Binding-site contacts:
Ligand atom O1B contacts residue ARG77 of chain 59.D at 2.8 Å (salt-bridge).
Ligand atom C3 contacts residue GLY78 of chain 59.D at 4.0 Å.
Ligand atom O3 contacts residue VAL296 of chain 59.D at 4.3 Å.
Ligand atom C5 contacts residue TYR72 of chain 59.D at 3.6 Å (hydrophobic).
Ligand atom C1 contacts residue TYR72 of chain 59.D at 3.8 Å (hydrophobic).
Ligand atom C6 contacts residue TYR72 of chain 59.D at 3.8 Å (hydrophobic).
Ligand atom O8 contacts residue TYR72 of chain 59.D at 3.7 Å.
Ligand atom C3 contacts residue HIS298 of chain 59.D at 3.9 Å.
Ligand atom O4 contacts residue ARG77 of chain 59.D at 4.3 Å.
Ligand atom O4 contacts residue ILE79 of chain 59.D at 4.2 Å.
Ligand atom C3 contacts residue ARG77 of chain 59.D at 3.4 Å.
Ligand atom O1B contacts residue TYR72 of chain 59.D at 4.0 Å.
Ligand atom C2 contacts residue ARG77 of chain 59.D at 4.0 Å.
Ligand atom O1A contacts residue TYR72 of chain 59.D at 3.3 Å.
Ligand atom O4 contacts residue THR291 of chain 59.D at 4.0 Å.
Ligand atom O3 contacts residue GLY78 of chain 59.D at 3.8 Å.
Ligand atom C4 contacts residue HIS298 of chain 59.D at 3.7 Å.
Ligand atom C6 contacts residue ASN93 of chain 59.D at 3.2 Å.
Ligand atom O1A contacts residue GLY78 of chain 59.D at 4.1 Å.
Ligand atom O1A contacts residue ARG77 of chain 59.D at 2.8 Å (salt-bridge).
Ligand atom O4 contacts residue GLY78 of chain 59.D at 3.1 Å (h-bond).
Ligand atom N5 contacts residue TYR72 of chain 59.D at 3.0 Å (h-bond).
Ligand atom O3 contacts residue ARG77 of chain 59.D at 4.3 Å.
Ligand atom O4 contacts residue HIS298 of chain 59.D at 2.6 Å (h-bond).
Ligand atom C4 contacts residue GLY78 of chain 59.D at 3.8 Å.
Ligand atom O3 contacts residue ASN80 of chain 59.D at 3.8 Å.
Ligand atom O4 contacts residue TYR72 of chain 59.D at 3.9 Å.
Ligand atom O8 contacts residue ARG77 of chain 59.D at 3.6 Å.
Ligand atom C1 contacts residue ARG77 of chain 59.D at 3.4 Å.
Ligand atom C10 contacts residue TYR72 of chain 59.D at 3.8 Å (hydrophobic).
Ligand atom C11 contacts residue ASP85 of chain 59.E at 3.6 Å.
Ligand atom C4 contacts residue VAL296 of chain 59.D at 4.2 Å (hydrophobic).
Ligand atom O10 contacts residue THR291 of chain 59.D at 3.8 Å.
Ligand atom C4 contacts residue ARG77 of chain 59.D at 4.1 Å.
Ligand atom O6 contacts residue ASN93 of chain 59.D at 3.4 Å (h-bond).
Ligand atom C11 contacts residue TYR72 of chain 59.D at 4.0 Å (hydrophobic).
Ligand atom C3 contacts residue VAL296 of chain 59.D at 3.5 Å (hydrophobic).
Ligand atom C4 contacts residue TYR72 of chain 59.D at 3.4 Å (hydrophobic).
Ligand atom O4 contacts residue VAL296 of chain 59.D at 4.0 Å.
Ligand atom C6 contacts residue THR94 of chain 59.D at 4.2 Å.

Sequence of chain 59.D:
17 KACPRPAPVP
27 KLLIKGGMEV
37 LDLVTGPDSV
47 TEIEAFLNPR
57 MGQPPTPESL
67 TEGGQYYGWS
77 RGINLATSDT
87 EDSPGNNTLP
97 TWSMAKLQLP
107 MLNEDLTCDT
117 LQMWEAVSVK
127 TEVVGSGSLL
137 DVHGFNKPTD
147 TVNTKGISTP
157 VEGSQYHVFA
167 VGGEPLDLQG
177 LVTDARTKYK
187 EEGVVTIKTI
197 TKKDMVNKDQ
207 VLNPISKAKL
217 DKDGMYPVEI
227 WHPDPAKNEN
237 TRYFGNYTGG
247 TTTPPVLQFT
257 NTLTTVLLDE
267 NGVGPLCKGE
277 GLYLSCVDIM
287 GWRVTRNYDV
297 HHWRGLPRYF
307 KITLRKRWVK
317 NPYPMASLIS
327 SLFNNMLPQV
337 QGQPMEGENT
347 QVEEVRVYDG

This protein binds this small molecule.
Small molecule (SMILES): CC(=O)N[C@H]1[C@H]([C@H](O)[C@H](O)CO)O[C@@](O[C@H]2[C@@H](O)[C@@H](CO)O[C@@H](O[C@H]3[C@H](O)[C@@H](O)[C@H](O)O[C@@H]3CO)[C@@H]2O)(C(=O)O)C[C@@H]1O

Sequence of chain 59.E:
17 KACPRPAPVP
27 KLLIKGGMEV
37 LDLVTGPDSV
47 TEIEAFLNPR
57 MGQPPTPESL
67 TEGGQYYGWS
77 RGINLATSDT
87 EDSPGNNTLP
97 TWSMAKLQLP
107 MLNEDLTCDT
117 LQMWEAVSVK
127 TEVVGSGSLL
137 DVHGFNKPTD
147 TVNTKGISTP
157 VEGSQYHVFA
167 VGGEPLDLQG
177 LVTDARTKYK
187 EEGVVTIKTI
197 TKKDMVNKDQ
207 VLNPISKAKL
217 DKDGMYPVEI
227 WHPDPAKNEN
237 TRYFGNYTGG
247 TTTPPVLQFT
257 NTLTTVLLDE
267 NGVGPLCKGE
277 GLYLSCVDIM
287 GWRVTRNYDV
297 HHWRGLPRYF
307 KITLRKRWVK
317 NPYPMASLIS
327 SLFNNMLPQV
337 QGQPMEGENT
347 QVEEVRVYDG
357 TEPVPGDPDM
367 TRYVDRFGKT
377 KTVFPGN